Sequence of chain 1.C:
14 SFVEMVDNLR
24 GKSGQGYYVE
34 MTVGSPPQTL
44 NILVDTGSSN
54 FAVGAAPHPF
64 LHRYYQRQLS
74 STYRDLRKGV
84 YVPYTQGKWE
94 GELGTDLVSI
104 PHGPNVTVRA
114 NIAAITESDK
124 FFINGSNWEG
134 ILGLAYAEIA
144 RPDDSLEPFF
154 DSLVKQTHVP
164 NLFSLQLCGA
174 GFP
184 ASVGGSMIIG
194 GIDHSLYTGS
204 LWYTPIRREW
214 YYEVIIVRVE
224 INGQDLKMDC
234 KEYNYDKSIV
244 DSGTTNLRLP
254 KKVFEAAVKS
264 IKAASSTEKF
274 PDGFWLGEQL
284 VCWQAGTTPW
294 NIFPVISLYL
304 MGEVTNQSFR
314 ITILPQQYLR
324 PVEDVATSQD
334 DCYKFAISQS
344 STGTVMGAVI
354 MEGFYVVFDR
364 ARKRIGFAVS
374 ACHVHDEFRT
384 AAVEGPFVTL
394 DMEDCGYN

This small molecule binds to this protein.
Small molecule (SMILES): COC[C@@H](Oc1cc(C[C@@H]2C[S@@](=O)C[C@H](NCc3cccc(C(C)(C)C)c3)[C@H]2O)cc(F)c1N)C(F)(F)F

Binding-site contacts:
Ligand atom F3 contacts residue THR248 of chain 1.C at 3.4 Å.
Ligand atom C25 contacts residue THR247 of chain 1.C at 3.2 Å.
Ligand atom O32 contacts residue GLN89 of chain 1.C at 3.6 Å (h-bond).
Ligand atom C5 contacts residue GLY246 of chain 1.C at 3.7 Å.
Ligand atom C2 contacts residue GLY29 of chain 1.C at 3.6 Å.
Ligand atom C10 contacts residue PHE124 of chain 1.C at 3.7 Å (hydrophobic).
Ligand atom C2 contacts residue GLN28 of chain 1.C at 3.6 Å.
Ligand atom C16 contacts residue ASP48 of chain 1.C at 3.5 Å.
Ligand atom C23 contacts residue ASP244 of chain 1.C at 3.4 Å.
Ligand atom O61 contacts residue GLY50 of chain 1.C at 3.5 Å (h-bond).
Ligand atom N33 contacts residue GLY50 of chain 1.C at 3.1 Å (h-bond).
Ligand atom F4 contacts residue GLN28 of chain 1.C at 2.8 Å.
Ligand atom N33 contacts residue ASP244 of chain 1.C at 2.8 Å (salt-bridge).
Ligand atom O32 contacts residue TYR87 of chain 1.C at 3.2 Å.
Ligand atom O7 contacts residue TRP131 of chain 1.C at 3.7 Å.
Ligand atom O32 contacts residue THR88 of chain 1.C at 2.8 Å (h-bond).
Ligand atom F1 contacts residue GLY246 of chain 1.C at 3.3 Å.
Ligand atom F3 contacts residue GLN28 of chain 1.C at 3.6 Å.
Ligand atom F1 contacts residue GLY29 of chain 1.C at 3.5 Å.
Ligand atom C39 contacts residue GLY50 of chain 1.C at 3.4 Å.
Ligand atom O61 contacts residue TYR87 of chain 1.C at 3.5 Å.
Ligand atom C57 contacts residue VAL85 of chain 1.C at 3.5 Å (hydrophobic).
Ligand atom O61 contacts residue ASP48 of chain 1.C at 2.6 Å (salt-bridge).
Ligand atom C25 contacts residue ASP244 of chain 1.C at 3.3 Å.
Ligand atom C35 contacts residue ASP244 of chain 1.C at 3.5 Å.
Ligand atom C46 contacts residue THR88 of chain 1.C at 3.4 Å.
Ligand atom N64 contacts residue PHE124 of chain 1.C at 2.7 Å (h-bond).
Ligand atom C21 contacts residue ASP48 of chain 1.C at 3.6 Å.
Ligand atom C29 contacts residue GLY246 of chain 1.C at 3.6 Å.
Ligand atom C42 contacts residue PRO86 of chain 1.C at 3.3 Å (hydrophobic).
Ligand atom C35 contacts residue GLY50 of chain 1.C at 3.5 Å.
Ligand atom F63 contacts residue GLN89 of chain 1.C at 3.3 Å.
Ligand atom C14 contacts residue GLY246 of chain 1.C at 3.6 Å.
Ligand atom C9 contacts residue PHE124 of chain 1.C at 3.6 Å (hydrophobic).
Ligand atom F1 contacts residue LEU46 of chain 1.C at 3.4 Å.
Ligand atom F3 contacts residue GLY27 of chain 1.C at 3.5 Å.
Ligand atom F63 contacts residue PHE124 of chain 1.C at 3.0 Å.
Ligand atom O61 contacts residue SER51 of chain 1.C at 3.6 Å.
Ligand atom F3 contacts residue GLY29 of chain 1.C at 3.1 Å.
Ligand atom F4 contacts residue GLY29 of chain 1.C at 3.2 Å.